Sequence of chain 1.A:
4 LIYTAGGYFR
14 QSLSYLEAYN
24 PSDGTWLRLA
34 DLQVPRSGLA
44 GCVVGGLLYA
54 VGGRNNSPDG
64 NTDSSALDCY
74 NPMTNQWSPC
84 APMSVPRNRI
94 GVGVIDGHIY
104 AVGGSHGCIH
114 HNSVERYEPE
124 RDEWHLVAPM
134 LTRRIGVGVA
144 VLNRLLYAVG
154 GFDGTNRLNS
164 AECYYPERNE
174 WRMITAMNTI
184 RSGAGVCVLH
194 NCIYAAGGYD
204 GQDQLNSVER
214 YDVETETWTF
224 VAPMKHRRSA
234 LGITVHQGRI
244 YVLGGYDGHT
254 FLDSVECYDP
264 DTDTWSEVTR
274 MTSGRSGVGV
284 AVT

Binding-site contacts:
Ligand atom OD1 contacts residue ARG92 of chain 1.A at 3.2 Å (salt-bridge).
Ligand atom CD contacts residue ASN59 of chain 1.A at 3.6 Å.
Ligand atom CA contacts residue SER232 of chain 1.A at 3.4 Å.
Ligand atom C contacts residue PHE254 of chain 1.A at 3.6 Å (hydrophobic).
Ligand atom OE1 contacts residue ARG92 of chain 1.A at 2.7 Å (salt-bridge).
Ligand atom N contacts residue SO41 of chain 1.D at 2.9 Å (h-bond).
Ligand atom OD2 contacts residue ARG92 of chain 1.A at 2.7 Å (salt-bridge).
Ligand atom CD contacts residue ARG57 of chain 1.A at 3.5 Å.
Ligand atom CG contacts residue TYR202 of chain 1.A at 3.4 Å (hydrophobic).
Ligand atom CG contacts residue ARG57 of chain 1.A at 3.3 Å.
Ligand atom O contacts residue ASN59 of chain 1.A at 3.4 Å (h-bond).
Ligand atom CD contacts residue ARG92 of chain 1.A at 3.5 Å.
Ligand atom O contacts residue GLN207 of chain 1.A at 2.9 Å (h-bond).
Ligand atom CG contacts residue ASN59 of chain 1.A at 3.5 Å.
Ligand atom O contacts residue PHE254 of chain 1.A at 3.1 Å.
Ligand atom C contacts residue SER232 of chain 1.A at 3.4 Å.
Ligand atom OE1 contacts residue TYR11 of chain 1.A at 3.5 Å.
Ligand atom OE2 contacts residue SER40 of chain 1.A at 3.1 Å (h-bond).
Ligand atom O contacts residue PHE254 of chain 1.A at 3.5 Å.
Ligand atom CD contacts residue SER40 of chain 1.A at 3.4 Å.
Ligand atom O contacts residue ALA233 of chain 1.A at 3.3 Å.
Ligand atom O contacts residue SER279 of chain 1.A at 2.7 Å (h-bond).
Ligand atom CG contacts residue ARG92 of chain 1.A at 3.2 Å.
Ligand atom O contacts residue SER232 of chain 1.A at 2.6 Å (h-bond).
Ligand atom O contacts residue SO41 of chain 1.D at 3.7 Å.
Ligand atom CA contacts residue TYR11 of chain 1.A at 3.6 Å (hydrophobic).
Ligand atom OE1 contacts residue SER40 of chain 1.A at 2.9 Å (h-bond).
Ligand atom OE2 contacts residue ARG57 of chain 1.A at 3.0 Å (salt-bridge).
Ligand atom OE2 contacts residue SER185 of chain 1.A at 3.1 Å (h-bond).
Ligand atom N contacts residue TYR249 of chain 1.A at 3.5 Å.
Ligand atom O contacts residue TYR249 of chain 1.A at 3.5 Å.
Ligand atom OE2 contacts residue ARG160 of chain 1.A at 2.7 Å (salt-bridge).
Ligand atom CG2 contacts residue ARG92 of chain 1.A at 3.6 Å.
Ligand atom CB contacts residue TYR11 of chain 1.A at 3.2 Å (hydrophobic).
Ligand atom CA contacts residue SO41 of chain 1.D at 3.7 Å.
Ligand atom C contacts residue SO41 of chain 1.D at 3.6 Å.
Ligand atom OE2 contacts residue ASN59 of chain 1.A at 3.1 Å (h-bond).
Ligand atom CA contacts residue TYR249 of chain 1.A at 3.5 Å (hydrophobic).
Ligand atom CD contacts residue SER185 of chain 1.A at 3.2 Å.
Ligand atom OE1 contacts residue SER185 of chain 1.A at 2.6 Å (h-bond).

A protein and the small-molecule ligand that binds it are described below.
Small molecule (SMILES): C[C@@H](O)[C@@H]1NC(=O)[C@H](CCC(=O)O)NC(=O)[C@@H]2CCCN2C(=O)[C@H](CC(=O)O)NC(=O)CCNC(=O)[C@H](CCC(=O)O)NC(=O)CNC1=O